Sequence of chain 1.C:
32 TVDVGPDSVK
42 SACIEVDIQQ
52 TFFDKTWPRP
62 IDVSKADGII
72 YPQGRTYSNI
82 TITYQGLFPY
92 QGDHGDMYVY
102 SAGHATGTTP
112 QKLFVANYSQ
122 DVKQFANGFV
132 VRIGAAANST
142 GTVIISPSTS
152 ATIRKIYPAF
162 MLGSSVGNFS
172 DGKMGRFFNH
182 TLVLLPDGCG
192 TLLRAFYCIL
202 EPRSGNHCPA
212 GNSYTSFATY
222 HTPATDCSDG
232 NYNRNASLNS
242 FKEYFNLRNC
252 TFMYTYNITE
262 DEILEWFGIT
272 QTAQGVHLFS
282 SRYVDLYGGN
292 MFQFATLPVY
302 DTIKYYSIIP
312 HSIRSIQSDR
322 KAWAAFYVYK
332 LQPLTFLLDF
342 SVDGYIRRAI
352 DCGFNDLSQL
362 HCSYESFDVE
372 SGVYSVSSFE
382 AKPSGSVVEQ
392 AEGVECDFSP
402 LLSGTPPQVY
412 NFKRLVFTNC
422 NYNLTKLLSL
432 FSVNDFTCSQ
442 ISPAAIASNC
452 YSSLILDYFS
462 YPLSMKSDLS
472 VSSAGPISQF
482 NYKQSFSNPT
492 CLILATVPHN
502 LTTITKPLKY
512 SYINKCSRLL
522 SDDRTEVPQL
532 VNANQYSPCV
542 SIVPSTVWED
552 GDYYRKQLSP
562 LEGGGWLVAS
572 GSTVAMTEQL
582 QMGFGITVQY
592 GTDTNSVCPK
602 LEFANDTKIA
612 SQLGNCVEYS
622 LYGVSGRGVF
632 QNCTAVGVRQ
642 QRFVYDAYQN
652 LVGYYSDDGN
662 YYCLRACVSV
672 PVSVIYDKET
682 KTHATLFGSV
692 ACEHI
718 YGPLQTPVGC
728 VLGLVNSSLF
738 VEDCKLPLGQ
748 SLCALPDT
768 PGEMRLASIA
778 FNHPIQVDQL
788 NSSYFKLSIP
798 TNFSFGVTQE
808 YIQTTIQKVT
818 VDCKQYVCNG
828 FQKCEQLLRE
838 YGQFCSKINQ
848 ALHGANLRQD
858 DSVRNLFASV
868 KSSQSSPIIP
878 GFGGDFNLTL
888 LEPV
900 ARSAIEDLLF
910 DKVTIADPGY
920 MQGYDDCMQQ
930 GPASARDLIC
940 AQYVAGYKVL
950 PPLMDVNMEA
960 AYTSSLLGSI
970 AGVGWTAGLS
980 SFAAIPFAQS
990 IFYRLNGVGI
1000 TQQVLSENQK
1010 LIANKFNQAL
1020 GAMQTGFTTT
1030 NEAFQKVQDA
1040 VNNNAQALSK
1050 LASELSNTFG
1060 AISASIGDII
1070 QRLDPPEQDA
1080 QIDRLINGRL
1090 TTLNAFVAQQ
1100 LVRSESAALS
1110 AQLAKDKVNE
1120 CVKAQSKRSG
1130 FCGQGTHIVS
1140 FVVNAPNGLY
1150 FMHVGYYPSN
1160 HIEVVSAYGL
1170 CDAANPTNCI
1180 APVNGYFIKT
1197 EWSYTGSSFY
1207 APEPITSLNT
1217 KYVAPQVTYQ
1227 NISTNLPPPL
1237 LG

Binding-site contacts:
Ligand atom C8 contacts residue SER430 of chain 1.A at 4.0 Å.
Ligand atom O7 contacts residue LYS516 of chain 1.C at 3.1 Å (salt-bridge).
Ligand atom C6 contacts residue LYS427 of chain 1.A at 4.0 Å.
Ligand atom O7 contacts residue LYS601 of chain 1.A at 3.5 Å.
Ligand atom O5 contacts residue THR426 of chain 1.A at 4.1 Å.
Ligand atom C5 contacts residue LYS427 of chain 1.A at 4.2 Å.
Ligand atom O6 contacts residue LYS427 of chain 1.A at 3.4 Å.
Ligand atom O4 contacts residue TYR554 of chain 1.C at 4.2 Å.
Ligand atom C7 contacts residue ASN424 of chain 1.A at 3.5 Å.
Ligand atom O4 contacts residue LEU520 of chain 1.C at 3.6 Å.
Ligand atom C6 contacts residue ARG556 of chain 1.C at 4.1 Å.
Ligand atom O7 contacts residue THR426 of chain 1.A at 4.1 Å.
Ligand atom C6 contacts residue THR426 of chain 1.A at 4.0 Å.
Ligand atom C4 contacts residue ASN424 of chain 1.A at 4.2 Å.
Ligand atom C5 contacts residue THR426 of chain 1.A at 3.9 Å.
Ligand atom C5 contacts residue TYR554 of chain 1.C at 4.1 Å (hydrophobic).
Ligand atom O4 contacts residue ASP524 of chain 1.C at 2.9 Å (salt-bridge).
Ligand atom C2 contacts residue ASN424 of chain 1.A at 2.4 Å.
Ligand atom C7 contacts residue LYS516 of chain 1.C at 4.3 Å.
Ligand atom O5 contacts residue ASN424 of chain 1.A at 2.4 Å (h-bond).
Ligand atom O4 contacts residue TRP567 of chain 1.C at 3.4 Å.
Ligand atom O7 contacts residue ASN424 of chain 1.A at 3.8 Å.
Ligand atom C8 contacts residue THR426 of chain 1.A at 4.1 Å.
Ligand atom C8 contacts residue LYS601 of chain 1.A at 3.3 Å.
Ligand atom O5 contacts residue LYS427 of chain 1.A at 3.6 Å (salt-bridge).
Ligand atom C3 contacts residue ASP524 of chain 1.C at 3.2 Å.
Ligand atom C3 contacts residue ASN424 of chain 1.A at 3.8 Å.
Ligand atom C1 contacts residue ASN424 of chain 1.A at 1.4 Å.
Ligand atom C6 contacts residue LEU520 of chain 1.C at 4.0 Å (hydrophobic).
Ligand atom O3 contacts residue ASP524 of chain 1.C at 3.0 Å (salt-bridge).
Ligand atom C4 contacts residue ASP524 of chain 1.C at 4.0 Å.
Ligand atom C7 contacts residue LYS601 of chain 1.A at 4.0 Å.
Ligand atom C6 contacts residue TRP567 of chain 1.C at 4.0 Å (hydrophobic).
Ligand atom C6 contacts residue TYR554 of chain 1.C at 4.0 Å (hydrophobic).
Ligand atom O6 contacts residue LEU520 of chain 1.C at 4.2 Å.
Ligand atom O6 contacts residue ARG556 of chain 1.C at 3.4 Å (salt-bridge).
Ligand atom N2 contacts residue ASN424 of chain 1.A at 2.8 Å (h-bond).
Ligand atom C4 contacts residue TRP567 of chain 1.C at 3.7 Å (hydrophobic).
Ligand atom O4 contacts residue ARG556 of chain 1.C at 3.1 Å (salt-bridge).
Ligand atom C5 contacts residue ASN424 of chain 1.A at 3.7 Å.

Sequence of chain 1.A:
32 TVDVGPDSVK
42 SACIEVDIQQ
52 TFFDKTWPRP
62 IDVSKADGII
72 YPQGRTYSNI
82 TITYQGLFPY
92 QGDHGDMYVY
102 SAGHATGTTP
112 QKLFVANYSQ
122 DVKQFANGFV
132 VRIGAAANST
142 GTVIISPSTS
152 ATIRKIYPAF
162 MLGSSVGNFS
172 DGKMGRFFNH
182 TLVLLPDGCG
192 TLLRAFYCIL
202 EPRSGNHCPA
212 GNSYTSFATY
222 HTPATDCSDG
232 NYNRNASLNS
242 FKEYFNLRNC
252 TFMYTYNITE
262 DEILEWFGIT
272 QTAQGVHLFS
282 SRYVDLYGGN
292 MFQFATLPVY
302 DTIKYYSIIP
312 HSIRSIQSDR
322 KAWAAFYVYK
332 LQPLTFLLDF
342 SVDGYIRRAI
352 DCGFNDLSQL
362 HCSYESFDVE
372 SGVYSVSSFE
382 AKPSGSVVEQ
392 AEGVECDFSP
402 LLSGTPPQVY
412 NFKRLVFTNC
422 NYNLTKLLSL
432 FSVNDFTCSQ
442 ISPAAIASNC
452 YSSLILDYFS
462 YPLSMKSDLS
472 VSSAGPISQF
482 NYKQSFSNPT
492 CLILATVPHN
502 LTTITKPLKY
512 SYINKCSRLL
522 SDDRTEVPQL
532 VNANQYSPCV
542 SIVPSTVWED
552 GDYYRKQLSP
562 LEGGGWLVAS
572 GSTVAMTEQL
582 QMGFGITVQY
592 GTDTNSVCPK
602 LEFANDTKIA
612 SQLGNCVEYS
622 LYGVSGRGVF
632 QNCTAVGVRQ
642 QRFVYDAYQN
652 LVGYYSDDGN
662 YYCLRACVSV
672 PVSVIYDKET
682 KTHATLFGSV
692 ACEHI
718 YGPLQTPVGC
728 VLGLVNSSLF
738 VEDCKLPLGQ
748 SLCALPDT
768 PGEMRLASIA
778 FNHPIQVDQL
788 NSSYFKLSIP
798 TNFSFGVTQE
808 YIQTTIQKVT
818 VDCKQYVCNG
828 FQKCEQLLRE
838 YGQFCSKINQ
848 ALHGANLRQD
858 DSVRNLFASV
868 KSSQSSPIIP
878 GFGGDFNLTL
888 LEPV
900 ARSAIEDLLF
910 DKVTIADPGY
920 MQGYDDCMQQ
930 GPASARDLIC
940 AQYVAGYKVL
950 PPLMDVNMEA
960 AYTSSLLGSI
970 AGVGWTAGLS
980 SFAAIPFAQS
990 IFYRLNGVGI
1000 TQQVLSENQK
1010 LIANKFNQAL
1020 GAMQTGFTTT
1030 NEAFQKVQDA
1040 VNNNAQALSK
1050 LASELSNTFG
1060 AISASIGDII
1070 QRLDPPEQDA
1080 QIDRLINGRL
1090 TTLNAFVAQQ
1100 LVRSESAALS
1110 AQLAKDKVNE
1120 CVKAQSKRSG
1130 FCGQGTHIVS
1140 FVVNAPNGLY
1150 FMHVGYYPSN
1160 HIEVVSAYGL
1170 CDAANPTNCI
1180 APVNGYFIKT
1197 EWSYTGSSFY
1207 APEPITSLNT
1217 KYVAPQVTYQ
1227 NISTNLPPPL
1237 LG

This small molecule binds to this protein.
Small molecule (SMILES): CC(=O)N[C@H]1[C@H](O[C@H]2[C@H](O)[C@@H](NC(C)=O)CO[C@@H]2CO)O[C@H](CO)[C@@H](O[C@@H]2O[C@H](CO[C@H]3O[C@H](CO)[C@@H](O)[C@H](O)[C@@H]3O[C@H]3O[C@H](CO)[C@@H](O)[C@H](O)[C@@H]3O)[C@@H](O)[C@H](O[C@H]3O[C@H](CO)[C@@H](O)[C@H](O)[C@@H]3O[C@H]3O[C@H](CO)[C@@H](O)[C@H](O)[C@@H]3O)[C@@H]2O)[C@@H]1O